Sequence of chain 39.D:
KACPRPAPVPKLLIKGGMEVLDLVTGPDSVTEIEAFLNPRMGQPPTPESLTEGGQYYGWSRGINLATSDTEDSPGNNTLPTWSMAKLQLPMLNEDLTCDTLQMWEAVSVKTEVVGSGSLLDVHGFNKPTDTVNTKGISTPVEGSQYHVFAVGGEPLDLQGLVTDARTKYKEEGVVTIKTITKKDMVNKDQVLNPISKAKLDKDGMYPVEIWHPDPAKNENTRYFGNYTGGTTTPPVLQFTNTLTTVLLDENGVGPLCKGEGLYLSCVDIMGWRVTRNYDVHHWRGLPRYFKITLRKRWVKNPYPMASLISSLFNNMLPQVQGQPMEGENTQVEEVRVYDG

A protein and the small-molecule ligand that binds it are described below.
Small molecule (SMILES): CC(=O)N[C@@H]1[C@@H](O[C@@H]2O[C@H](CO)[C@H](O)[C@H](O[C@]3(C(=O)O)C[C@H](O)[C@@H](NC(C)=O)[C@H]([C@H](O)[C@H](O)CO)O3)[C@H]2O)[C@H](O)[C@@H](CO[C@]2(C(=O)O)C[C@H](O)[C@@H](NC(C)=O)[C@H]([C@H](O)[C@H](O)CO)O2)O[C@H]1O

Binding-site contacts:
Ligand atom O8 contacts residue ARG77 of chain 39.C at 3.5 Å (salt-bridge).
Ligand atom C6 contacts residue TYR72 of chain 39.C at 3.7 Å (hydrophobic).
Ligand atom C4 contacts residue HIS298 of chain 39.C at 3.9 Å.
Ligand atom C11 contacts residue TYR72 of chain 39.C at 4.2 Å (hydrophobic).
Ligand atom C4 contacts residue GLY78 of chain 39.C at 3.5 Å.
Ligand atom O4 contacts residue GLY78 of chain 39.C at 3.4 Å.
Ligand atom O1B contacts residue SER89 of chain 39.C at 4.4 Å.
Ligand atom C4 contacts residue TYR72 of chain 39.C at 3.5 Å (hydrophobic).
Ligand atom C2 contacts residue GLY78 of chain 39.C at 4.0 Å.
Ligand atom C10 contacts residue TYR72 of chain 39.C at 4.0 Å (hydrophobic).
Ligand atom O6 contacts residue ASN93 of chain 39.C at 4.3 Å.
Ligand atom O1A contacts residue ARG77 of chain 39.C at 2.9 Å (salt-bridge).
Ligand atom O10 contacts residue ASN293 of chain 39.C at 4.5 Å.
Ligand atom O8 contacts residue TYR72 of chain 39.C at 4.0 Å.
Ligand atom C3 contacts residue HIS298 of chain 39.C at 4.0 Å.
Ligand atom C1 contacts residue ARG77 of chain 39.C at 3.4 Å.
Ligand atom O3 contacts residue GLY78 of chain 39.C at 3.5 Å.
Ligand atom O4 contacts residue THR291 of chain 39.C at 3.9 Å.
Ligand atom O4 contacts residue TYR72 of chain 39.C at 4.0 Å.
Ligand atom C3 contacts residue GLY78 of chain 39.C at 4.1 Å.
Ligand atom O4 contacts residue ASN80 of chain 39.C at 4.4 Å.
Ligand atom C6 contacts residue ASN93 of chain 39.C at 3.9 Å.
Ligand atom C5 contacts residue TYR72 of chain 39.C at 3.5 Å (hydrophobic).
Ligand atom C3 contacts residue ARG77 of chain 39.C at 4.3 Å.
Ligand atom N5 contacts residue TYR72 of chain 39.C at 2.9 Å (h-bond).
Ligand atom O4 contacts residue HIS298 of chain 39.C at 3.1 Å (h-bond).
Ligand atom C8 contacts residue ARG77 of chain 39.C at 4.4 Å.
Ligand atom O1A contacts residue TYR72 of chain 39.C at 4.0 Å.
Ligand atom C11 contacts residue ASP85 of chain 39.D at 4.0 Å.
Ligand atom C7 contacts residue TYR72 of chain 39.C at 4.3 Å (hydrophobic).
Ligand atom C1 contacts residue TYR72 of chain 39.C at 4.3 Å (hydrophobic).
Ligand atom O1A contacts residue GLY78 of chain 39.C at 3.1 Å (h-bond).
Ligand atom C3 contacts residue GLY78 of chain 39.C at 3.8 Å.
Ligand atom O4 contacts residue ILE79 of chain 39.C at 3.9 Å.
Ligand atom C1 contacts residue GLY78 of chain 39.C at 4.0 Å.
Ligand atom O1B contacts residue ARG77 of chain 39.C at 3.1 Å (salt-bridge).
Ligand atom O1B contacts residue TYR72 of chain 39.C at 4.2 Å.

Sequence of chain 39.C:
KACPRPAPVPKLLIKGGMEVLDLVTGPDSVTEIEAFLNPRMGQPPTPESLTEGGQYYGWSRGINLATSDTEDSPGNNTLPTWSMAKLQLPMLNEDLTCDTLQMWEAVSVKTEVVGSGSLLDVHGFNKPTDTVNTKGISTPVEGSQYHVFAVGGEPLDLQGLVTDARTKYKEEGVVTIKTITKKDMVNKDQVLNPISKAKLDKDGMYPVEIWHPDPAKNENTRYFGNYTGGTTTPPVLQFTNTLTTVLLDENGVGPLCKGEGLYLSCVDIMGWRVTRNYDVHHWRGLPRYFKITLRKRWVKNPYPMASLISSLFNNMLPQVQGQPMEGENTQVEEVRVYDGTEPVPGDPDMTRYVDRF